Sequence of chain 2.A:
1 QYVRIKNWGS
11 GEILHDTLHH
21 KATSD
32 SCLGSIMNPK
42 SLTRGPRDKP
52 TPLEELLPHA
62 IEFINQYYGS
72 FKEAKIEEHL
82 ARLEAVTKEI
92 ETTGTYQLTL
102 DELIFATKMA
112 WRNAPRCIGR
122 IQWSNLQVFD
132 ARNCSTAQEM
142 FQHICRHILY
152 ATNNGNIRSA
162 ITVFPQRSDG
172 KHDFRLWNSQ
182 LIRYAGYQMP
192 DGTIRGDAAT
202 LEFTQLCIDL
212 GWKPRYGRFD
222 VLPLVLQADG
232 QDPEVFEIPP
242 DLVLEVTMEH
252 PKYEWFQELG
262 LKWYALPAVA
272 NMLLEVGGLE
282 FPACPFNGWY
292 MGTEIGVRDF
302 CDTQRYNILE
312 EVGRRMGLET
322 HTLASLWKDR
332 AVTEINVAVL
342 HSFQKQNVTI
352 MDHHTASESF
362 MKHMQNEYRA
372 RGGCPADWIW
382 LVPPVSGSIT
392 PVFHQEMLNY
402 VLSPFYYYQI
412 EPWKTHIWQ

Binding-site contacts:
Ligand atom CD contacts residue GLU295 of chain 2.A at 3.8 Å.
Ligand atom NE contacts residue GLU295 of chain 2.A at 2.9 Å (salt-bridge).
Ligand atom O contacts residue TYR265 of chain 2.A at 3.5 Å (h-bond).
Ligand atom CA contacts residue HEM1 of chain 2.C at 4.1 Å.
Ligand atom O contacts residue TYR291 of chain 2.A at 3.1 Å (h-bond).
Ligand atom CD contacts residue PRO268 of chain 2.A at 4.0 Å (hydrophobic).
Ligand atom OH1 contacts residue GLY289 of chain 2.A at 3.2 Å (h-bond).
Ligand atom NH2 contacts residue PRO268 of chain 2.A at 3.9 Å.
Ligand atom NH2 contacts residue TYR291 of chain 2.A at 4.1 Å.
Ligand atom NH2 contacts residue HEM1 of chain 2.C at 3.3 Å.
Ligand atom NH1 contacts residue PRO268 of chain 2.A at 3.9 Å.
Ligand atom N contacts residue HEM1 of chain 2.C at 3.2 Å (h-bond).
Ligand atom OXT contacts residue GLU295 of chain 2.A at 3.5 Å.
Ligand atom NE contacts residue PRO268 of chain 2.A at 3.6 Å.
Ligand atom CA contacts residue GLU295 of chain 2.A at 3.4 Å.
Ligand atom CA contacts residue GLN181 of chain 2.A at 4.0 Å.
Ligand atom C contacts residue GLN181 of chain 2.A at 4.0 Å.
Ligand atom OH1 contacts residue PRO268 of chain 2.A at 4.0 Å.
Ligand atom NH2 contacts residue TRP290 of chain 2.A at 2.8 Å (h-bond).
Ligand atom N contacts residue GLU295 of chain 2.A at 2.7 Å (salt-bridge).
Ligand atom NH1 contacts residue HEM1 of chain 2.C at 3.6 Å (h-bond).
Ligand atom C contacts residue GLU295 of chain 2.A at 4.1 Å.
Ligand atom O contacts residue ASP300 of chain 2.A at 3.8 Å.
Ligand atom OH1 contacts residue TRP290 of chain 2.A at 3.9 Å.
Ligand atom CZ contacts residue GLU295 of chain 2.A at 3.7 Å.
Ligand atom OH1 contacts residue HEM1 of chain 2.C at 3.0 Å (h-bond).
Ligand atom CD contacts residue VAL270 of chain 2.A at 3.7 Å (hydrophobic).
Ligand atom CG contacts residue GLU295 of chain 2.A at 3.5 Å.
Ligand atom CZ contacts residue HEM1 of chain 2.C at 3.8 Å.
Ligand atom CZ contacts residue TRP290 of chain 2.A at 4.0 Å (hydrophobic).
Ligand atom CB contacts residue GLN181 of chain 2.A at 4.0 Å.
Ligand atom NH2 contacts residue GLU295 of chain 2.A at 3.1 Å (salt-bridge).
Ligand atom CB contacts residue GLU295 of chain 2.A at 3.2 Å.
Ligand atom C contacts residue ASP300 of chain 2.A at 3.6 Å.
Ligand atom O contacts residue GLN181 of chain 2.A at 3.1 Å (h-bond).
Ligand atom CZ contacts residue PRO268 of chain 2.A at 3.6 Å (hydrophobic).
Ligand atom OXT contacts residue ASP300 of chain 2.A at 2.8 Å (salt-bridge).
Ligand atom C contacts residue TYR291 of chain 2.A at 3.4 Å (hydrophobic).
Ligand atom CG contacts residue HEM1 of chain 2.C at 3.7 Å.
Ligand atom OXT contacts residue TYR291 of chain 2.A at 3.0 Å.

This small molecule binds to this protein.
Small molecule (SMILES): N=C(NO)NCCC[C@H](N)C(=O)O